Binding-site contacts:
Ligand atom N1 contacts residue LEU117 of chain 1.B at 2.8 Å (h-bond).
Ligand atom O4' contacts residue VAL46 of chain 1.B at 3.9 Å.
Ligand atom N1 contacts residue GLU115 of chain 1.B at 3.8 Å.
Ligand atom C6 contacts residue LEU117 of chain 1.B at 3.8 Å (hydrophobic).
Ligand atom N6 contacts residue GLU115 of chain 1.B at 2.9 Å (salt-bridge).
Ligand atom O2B contacts residue MG1 of chain 1.F at 2.2 Å.
Ligand atom C5 contacts residue PHE240 of chain 1.B at 3.8 Å (hydrophobic).
Ligand atom N6 contacts residue ILE59 of chain 1.B at 3.8 Å.
Ligand atom C2' contacts residue PHE240 of chain 1.B at 3.6 Å (hydrophobic).
Ligand atom N6 contacts residue MET114 of chain 1.B at 3.5 Å (h-bond).
Ligand atom C8 contacts residue VAL46 of chain 1.B at 3.7 Å (hydrophobic).
Ligand atom O1B contacts residue ASN44 of chain 1.B at 2.9 Å (h-bond).
Ligand atom C2 contacts residue SER118 of chain 1.B at 3.5 Å.
Ligand atom O2B contacts residue ASP250 of chain 1.B at 3.2 Å (salt-bridge).
Ligand atom O1A contacts residue LYS61 of chain 1.B at 2.9 Å (salt-bridge).
Ligand atom PG contacts residue MG1 of chain 1.F at 3.5 Å.
Ligand atom O2B contacts residue ASN44 of chain 1.B at 3.1 Å (h-bond).
Ligand atom C2 contacts residue LEU117 of chain 1.B at 3.4 Å (hydrophobic).
Ligand atom O2G contacts residue ASP250 of chain 1.B at 3.0 Å (salt-bridge).
Ligand atom O2A contacts residue ILE249 of chain 1.B at 3.8 Å.
Ligand atom O3' contacts residue ILE122 of chain 1.B at 3.7 Å.
Ligand atom N1 contacts residue ASP116 of chain 1.B at 3.7 Å.
Ligand atom C2 contacts residue ASP116 of chain 1.B at 3.5 Å.
Ligand atom PB contacts residue ASN44 of chain 1.B at 3.5 Å.
Ligand atom N1 contacts residue ILE59 of chain 1.B at 3.3 Å.
Ligand atom PB contacts residue MG1 of chain 1.F at 3.5 Å.
Ligand atom O2B contacts residue LYS61 of chain 1.B at 3.1 Å (salt-bridge).
Ligand atom C4 contacts residue PHE240 of chain 1.B at 3.6 Å (hydrophobic).
Ligand atom C6 contacts residue ILE59 of chain 1.B at 3.5 Å (hydrophobic).
Ligand atom O3A contacts residue LYS61 of chain 1.B at 3.6 Å.
Ligand atom O4' contacts residue ILE38 of chain 1.B at 3.8 Å.
Ligand atom N3 contacts residue PHE240 of chain 1.B at 3.7 Å.
Ligand atom C6 contacts residue GLU115 of chain 1.B at 3.7 Å.
Ligand atom O1A contacts residue ILE249 of chain 1.B at 3.8 Å.
Ligand atom C5' contacts residue ASP40 of chain 1.B at 3.5 Å.
Ligand atom C4' contacts residue ASP40 of chain 1.B at 3.6 Å.
Ligand atom O2G contacts residue MG1 of chain 1.F at 2.3 Å.
Ligand atom C2 contacts residue ILE59 of chain 1.B at 3.7 Å (hydrophobic).
Ligand atom C3B contacts residue MG1 of chain 1.F at 3.8 Å.
Ligand atom N9 contacts residue VAL46 of chain 1.B at 3.8 Å.

Sequence of chain 1.B:
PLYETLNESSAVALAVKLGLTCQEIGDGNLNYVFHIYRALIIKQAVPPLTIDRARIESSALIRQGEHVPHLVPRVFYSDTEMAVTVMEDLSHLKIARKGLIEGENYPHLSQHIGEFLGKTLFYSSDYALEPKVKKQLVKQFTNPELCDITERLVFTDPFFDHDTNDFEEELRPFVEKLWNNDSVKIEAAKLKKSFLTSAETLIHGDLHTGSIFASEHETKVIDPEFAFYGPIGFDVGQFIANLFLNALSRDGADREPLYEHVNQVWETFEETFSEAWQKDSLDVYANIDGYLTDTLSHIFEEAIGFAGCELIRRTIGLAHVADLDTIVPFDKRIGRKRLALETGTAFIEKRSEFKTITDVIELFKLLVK

The small molecule below binds the protein below.
Small molecule (SMILES): Nc1ncnc2c1ncn2[C@@H]1O[C@H](CO[P](=O)(O)O[P](=O)(O)CP(=O)(O)O)[C@@H](O)[C@H]1O